This protein binds this small molecule.
Small molecule (SMILES): O=S(=O)(O)CCCN1CCN(CCO[C@@H]2O[C@H](CO)[C@@H](O)[C@H](O)[C@H]2O)CC1

Sequence of chain 1.A:
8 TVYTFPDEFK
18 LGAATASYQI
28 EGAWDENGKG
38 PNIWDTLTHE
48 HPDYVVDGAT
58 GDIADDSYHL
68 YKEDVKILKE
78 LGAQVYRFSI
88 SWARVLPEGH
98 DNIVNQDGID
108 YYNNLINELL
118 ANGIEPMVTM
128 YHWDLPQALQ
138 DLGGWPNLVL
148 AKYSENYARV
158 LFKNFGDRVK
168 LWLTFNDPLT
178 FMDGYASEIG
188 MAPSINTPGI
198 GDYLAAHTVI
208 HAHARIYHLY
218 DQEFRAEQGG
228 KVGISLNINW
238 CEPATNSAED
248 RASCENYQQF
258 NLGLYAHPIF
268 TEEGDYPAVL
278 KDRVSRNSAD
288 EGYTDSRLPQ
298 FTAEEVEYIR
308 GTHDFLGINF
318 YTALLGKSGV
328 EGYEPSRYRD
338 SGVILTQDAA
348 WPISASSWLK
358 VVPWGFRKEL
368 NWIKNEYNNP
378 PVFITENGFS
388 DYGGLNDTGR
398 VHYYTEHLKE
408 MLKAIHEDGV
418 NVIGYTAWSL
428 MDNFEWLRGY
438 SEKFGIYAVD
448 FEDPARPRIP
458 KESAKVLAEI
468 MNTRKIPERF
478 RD

Binding-site contacts:
Ligand atom CAM contacts residue TRP355 of chain 1.A at 3.4 Å (hydrophobic).
Ligand atom CAP contacts residue THR177 of chain 1.A at 3.0 Å.
Ligand atom CAJ contacts residue ASP174 of chain 1.A at 3.4 Å.
Ligand atom O4 contacts residue TRP433 of chain 1.A at 3.7 Å.
Ligand atom C6 contacts residue GLU432 of chain 1.A at 3.2 Å.
Ligand atom C5 contacts residue TYR318 of chain 1.A at 3.4 Å (hydrophobic).
Ligand atom C1 contacts residue GLU383 of chain 1.A at 3.2 Å.
Ligand atom O6 contacts residue GLU432 of chain 1.A at 2.4 Å (salt-bridge).
Ligand atom C3 contacts residue GLU383 of chain 1.A at 3.7 Å.
Ligand atom OAB contacts residue SER354 of chain 1.A at 3.1 Å (h-bond).
Ligand atom O3 contacts residue GLN26 of chain 1.A at 2.7 Å (h-bond).
Ligand atom O3 contacts residue TRP425 of chain 1.A at 3.7 Å.
Ligand atom O4 contacts residue GLN26 of chain 1.A at 3.0 Å (h-bond).
Ligand atom O4 contacts residue GLU432 of chain 1.A at 2.6 Å (salt-bridge).
Ligand atom C4 contacts residue TRP433 of chain 1.A at 3.7 Å (hydrophobic).
Ligand atom C3 contacts residue GLN26 of chain 1.A at 3.8 Å.
Ligand atom O3 contacts residue HIS129 of chain 1.A at 2.9 Å (h-bond).
Ligand atom O4 contacts residue TRP425 of chain 1.A at 3.1 Å (h-bond).
Ligand atom O6 contacts residue TRP355 of chain 1.A at 3.3 Å.
Ligand atom OAB contacts residue TRP355 of chain 1.A at 3.7 Å.
Ligand atom O2 contacts residue ASN173 of chain 1.A at 3.0 Å (h-bond).
Ligand atom C3 contacts residue TRP425 of chain 1.A at 3.7 Å (hydrophobic).
Ligand atom O3 contacts residue TRP433 of chain 1.A at 3.0 Å (h-bond).
Ligand atom O2 contacts residue GLU383 of chain 1.A at 2.8 Å (salt-bridge).
Ligand atom CAL contacts residue TRP355 of chain 1.A at 3.8 Å (hydrophobic).
Ligand atom CAN contacts residue THR177 of chain 1.A at 3.6 Å.
Ligand atom C2 contacts residue GLU383 of chain 1.A at 3.2 Å.
Ligand atom C2 contacts residue TRP130 of chain 1.A at 3.8 Å (hydrophobic).
Ligand atom CAO contacts residue TRP355 of chain 1.A at 3.2 Å (hydrophobic).
Ligand atom C1 contacts residue TYR318 of chain 1.A at 3.8 Å (hydrophobic).
Ligand atom C4 contacts residue TRP425 of chain 1.A at 3.9 Å (hydrophobic).
Ligand atom C4 contacts residue GLU432 of chain 1.A at 3.5 Å.
Ligand atom O1 contacts residue ASP174 of chain 1.A at 3.4 Å (salt-bridge).
Ligand atom C6 contacts residue PHE441 of chain 1.A at 3.5 Å (hydrophobic).
Ligand atom C3 contacts residue TRP433 of chain 1.A at 3.9 Å (hydrophobic).
Ligand atom CAJ contacts residue ASN234 of chain 1.A at 3.7 Å.
Ligand atom O5 contacts residue TYR318 of chain 1.A at 3.8 Å.
Ligand atom O2 contacts residue HIS129 of chain 1.A at 3.3 Å (h-bond).
Ligand atom CAJ contacts residue TYR318 of chain 1.A at 3.8 Å (hydrophobic).
Ligand atom CAH contacts residue TRP355 of chain 1.A at 3.8 Å (hydrophobic).